Sequence of chain 1.A:
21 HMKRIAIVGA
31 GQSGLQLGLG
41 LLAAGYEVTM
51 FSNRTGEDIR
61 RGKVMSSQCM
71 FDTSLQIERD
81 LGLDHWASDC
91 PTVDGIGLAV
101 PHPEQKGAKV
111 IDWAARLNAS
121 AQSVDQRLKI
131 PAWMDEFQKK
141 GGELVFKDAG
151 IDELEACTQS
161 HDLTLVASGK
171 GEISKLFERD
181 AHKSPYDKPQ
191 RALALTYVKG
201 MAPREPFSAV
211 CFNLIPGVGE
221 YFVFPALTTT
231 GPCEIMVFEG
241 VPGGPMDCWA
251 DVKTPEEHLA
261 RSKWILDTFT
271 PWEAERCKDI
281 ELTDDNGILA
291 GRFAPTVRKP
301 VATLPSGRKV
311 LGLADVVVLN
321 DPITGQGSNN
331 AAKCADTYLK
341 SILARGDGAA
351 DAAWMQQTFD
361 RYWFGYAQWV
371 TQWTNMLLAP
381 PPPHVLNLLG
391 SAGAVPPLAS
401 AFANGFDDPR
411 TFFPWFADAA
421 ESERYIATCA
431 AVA

This small molecule binds to this protein.
Small molecule (SMILES): c1ccc2[nH]ccc2c1

Binding-site contacts:
Ligand atom C8 contacts residue PRO381 of chain 1.A at 3.8 Å (hydrophobic).
Ligand atom C6 contacts residue MET376 of chain 1.A at 3.7 Å (hydrophobic).
Ligand atom N1 contacts residue LEU377 of chain 1.A at 3.6 Å.
Ligand atom N1 contacts residue ALA379 of chain 1.A at 2.9 Å (h-bond).
Ligand atom C9 contacts residue MET376 of chain 1.A at 4.0 Å (hydrophobic).
Ligand atom C9 contacts residue PRO382 of chain 1.A at 4.0 Å (hydrophobic).
Ligand atom C4 contacts residue PHE416 of chain 1.A at 3.9 Å (hydrophobic).
Ligand atom C2 contacts residue PRO381 of chain 1.A at 3.5 Å (hydrophobic).
Ligand atom C9 contacts residue VAL385 of chain 1.A at 3.7 Å (hydrophobic).
Ligand atom C3 contacts residue LEU377 of chain 1.A at 3.3 Å (hydrophobic).
Ligand atom C8 contacts residue LEU377 of chain 1.A at 4.1 Å (hydrophobic).
Ligand atom C7 contacts residue PRO380 of chain 1.A at 4.0 Å (hydrophobic).
Ligand atom C7 contacts residue PRO381 of chain 1.A at 4.2 Å (hydrophobic).
Ligand atom C4 contacts residue PRO382 of chain 1.A at 4.0 Å (hydrophobic).
Ligand atom C5 contacts residue ALA417 of chain 1.A at 4.5 Å (hydrophobic).
Ligand atom C9 contacts residue PRO381 of chain 1.A at 4.3 Å (hydrophobic).
Ligand atom C6 contacts residue PRO382 of chain 1.A at 3.5 Å (hydrophobic).
Ligand atom C7 contacts residue MET376 of chain 1.A at 3.0 Å (hydrophobic).
Ligand atom C5 contacts residue PRO382 of chain 1.A at 3.8 Å (hydrophobic).
Ligand atom N1 contacts residue PRO380 of chain 1.A at 3.9 Å.
Ligand atom C2 contacts residue LEU377 of chain 1.A at 3.6 Å (hydrophobic).
Ligand atom N1 contacts residue PRO381 of chain 1.A at 3.5 Å.
Ligand atom C3 contacts residue VAL385 of chain 1.A at 3.9 Å (hydrophobic).
Ligand atom C2 contacts residue IND1 of chain 1.J at 3.9 Å.
Ligand atom C4 contacts residue VAL385 of chain 1.A at 3.3 Å (hydrophobic).
Ligand atom C8 contacts residue ALA379 of chain 1.A at 4.0 Å (hydrophobic).
Ligand atom C8 contacts residue PRO380 of chain 1.A at 4.2 Å (hydrophobic).
Ligand atom C2 contacts residue ALA379 of chain 1.A at 3.7 Å (hydrophobic).
Ligand atom C5 contacts residue VAL385 of chain 1.A at 4.0 Å (hydrophobic).
Ligand atom C5 contacts residue MET376 of chain 1.A at 3.8 Å (hydrophobic).
Ligand atom C2 contacts residue MET376 of chain 1.A at 3.9 Å (hydrophobic).
Ligand atom C8 contacts residue MET376 of chain 1.A at 3.0 Å (hydrophobic).
Ligand atom C4 contacts residue LEU377 of chain 1.A at 4.0 Å (hydrophobic).
Ligand atom C3 contacts residue IND1 of chain 1.J at 3.8 Å.
Ligand atom C7 contacts residue PRO382 of chain 1.A at 3.5 Å (hydrophobic).
Ligand atom C3 contacts residue PRO381 of chain 1.A at 3.9 Å (hydrophobic).
Ligand atom C9 contacts residue LEU377 of chain 1.A at 3.6 Å (hydrophobic).
Ligand atom C8 contacts residue PRO382 of chain 1.A at 3.8 Å (hydrophobic).
Ligand atom N1 contacts residue MET376 of chain 1.A at 2.9 Å (h-bond).
Ligand atom C5 contacts residue PHE416 of chain 1.A at 4.0 Å (hydrophobic).